Binding-site contacts:
Ligand atom C24 contacts residue PHE128 of chain 1.C at 3.9 Å (hydrophobic).
Ligand atom C5M contacts residue CYS160 of chain 1.O at 3.5 Å (hydrophobic).
Ligand atom O8 contacts residue ILE146 of chain 1.C at 3.7 Å.
Ligand atom C18 contacts residue PHE128 of chain 1.C at 3.7 Å (hydrophobic).
Ligand atom C4A contacts residue PRO270 of chain 1.C at 3.7 Å (hydrophobic).
Ligand atom C7M contacts residue GLY142 of chain 1.C at 3.9 Å.
Ligand atom C25 contacts residue LEU121 of chain 1.C at 3.3 Å (hydrophobic).
Ligand atom C22 contacts residue PHE274 of chain 1.C at 3.5 Å (hydrophobic).
Ligand atom C8 contacts residue GLU271 of chain 1.C at 3.6 Å.
Ligand atom C4 contacts residue TYR278 of chain 1.C at 3.5 Å (hydrophobic).
Ligand atom C7M contacts residue MET138 of chain 1.C at 3.5 Å (hydrophobic).
Ligand atom O5 contacts residue TYR278 of chain 1.C at 3.6 Å.
Ligand atom O5 contacts residue VAL145 of chain 1.C at 3.5 Å.
Ligand atom O8 contacts residue GLU271 of chain 1.C at 2.6 Å (salt-bridge).
Ligand atom C16 contacts residue ILE146 of chain 1.C at 3.8 Å (hydrophobic).
Ligand atom C5M contacts residue HIS161 of chain 1.O at 3.8 Å.
Ligand atom O4 contacts residue HIS161 of chain 1.O at 2.7 Å (h-bond).
Ligand atom C20 contacts residue MET129 of chain 1.C at 3.7 Å (hydrophobic).
Ligand atom C19 contacts residue PHE128 of chain 1.C at 3.9 Å (hydrophobic).
Ligand atom C8A contacts residue PRO270 of chain 1.C at 3.6 Å (hydrophobic).
Ligand atom C8 contacts residue PRO270 of chain 1.C at 3.5 Å (hydrophobic).
Ligand atom O14 contacts residue ALA125 of chain 1.C at 3.8 Å.
Ligand atom C7M contacts residue LYS269 of chain 1.C at 3.9 Å.
Ligand atom O14 contacts residue MET124 of chain 1.C at 3.7 Å.
Ligand atom O5 contacts residue HIS161 of chain 1.O at 3.3 Å (h-bond).
Ligand atom C7 contacts residue PRO270 of chain 1.C at 3.9 Å (hydrophobic).
Ligand atom O4 contacts residue VAL145 of chain 1.C at 3.6 Å.
Ligand atom O8 contacts residue PRO270 of chain 1.C at 3.7 Å.
Ligand atom O4 contacts residue TYR278 of chain 1.C at 3.2 Å.
Ligand atom C5M contacts residue VAL145 of chain 1.C at 3.5 Å (hydrophobic).
Ligand atom C15 contacts residue ILE146 of chain 1.C at 3.9 Å (hydrophobic).
Ligand atom O1 contacts residue ILE146 of chain 1.C at 3.6 Å.
Ligand atom C21 contacts residue MET129 of chain 1.C at 3.4 Å (hydrophobic).
Ligand atom C8A contacts residue ILE146 of chain 1.C at 3.9 Å (hydrophobic).
Ligand atom C22 contacts residue ALA277 of chain 1.C at 3.8 Å (hydrophobic).
Ligand atom O7 contacts residue GLU271 of chain 1.C at 3.5 Å (salt-bridge).
Ligand atom O7 contacts residue GLY142 of chain 1.C at 3.6 Å.
Ligand atom C8 contacts residue ILE146 of chain 1.C at 3.8 Å (hydrophobic).
Ligand atom O8 contacts residue PHE274 of chain 1.C at 3.7 Å.
Ligand atom C7 contacts residue GLY142 of chain 1.C at 3.9 Å.

Sequence of chain 1.O:
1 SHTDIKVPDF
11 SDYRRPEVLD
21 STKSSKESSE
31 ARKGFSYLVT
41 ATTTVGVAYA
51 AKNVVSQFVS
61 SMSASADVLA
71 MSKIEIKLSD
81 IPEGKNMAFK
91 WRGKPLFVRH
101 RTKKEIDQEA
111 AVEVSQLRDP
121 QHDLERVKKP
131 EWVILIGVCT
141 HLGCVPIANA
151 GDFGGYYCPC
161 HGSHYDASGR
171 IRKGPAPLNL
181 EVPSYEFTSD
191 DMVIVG

Sequence of chain 1.C:
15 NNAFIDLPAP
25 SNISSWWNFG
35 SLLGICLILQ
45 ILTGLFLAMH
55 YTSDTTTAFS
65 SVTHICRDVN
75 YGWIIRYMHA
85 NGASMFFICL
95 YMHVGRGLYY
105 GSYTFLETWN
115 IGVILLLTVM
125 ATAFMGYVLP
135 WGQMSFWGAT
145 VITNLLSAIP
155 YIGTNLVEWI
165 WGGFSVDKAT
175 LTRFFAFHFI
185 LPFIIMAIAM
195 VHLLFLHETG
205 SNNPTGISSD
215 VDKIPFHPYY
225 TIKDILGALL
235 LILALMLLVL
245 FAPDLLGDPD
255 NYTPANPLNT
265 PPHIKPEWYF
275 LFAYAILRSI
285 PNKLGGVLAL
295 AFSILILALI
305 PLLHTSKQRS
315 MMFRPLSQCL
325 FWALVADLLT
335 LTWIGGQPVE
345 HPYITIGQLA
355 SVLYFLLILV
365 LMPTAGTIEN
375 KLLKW

The protein below binds the small molecule below.
Small molecule (SMILES): C/C=C(C)/C=C/C=C[C@H](OC)[C@@H](C)[C@@H](OC)[C@@H](C)CCc1oc2c(O)c(OC)cc(OC)c2c(=O)c1C